The small molecule below binds the protein below.
Small molecule (SMILES): O=C(O)[C@H]1O[C@H](O[C@@H]2[C@H](O)[C@@H](O)[C@@H](O[C@@H]3[C@H](O)[C@@H](O)[C@@H](O[C@@H]4[C@H](O)[C@@H](O)[C@@H](O[C@@H]5[C@H](O)[C@@H](O)[C@@H](O)O[C@@H]5C(=O)O)O[C@@H]4C(=O)O)O[C@@H]3C(=O)O)O[C@@H]2C(=O)O)[C@H](O)[C@@H](O)[C@H]1O

Binding-site contacts:
Ligand atom O6A contacts residue LYS247 of chain 1.A at 2.8 Å (salt-bridge).
Ligand atom O6A contacts residue CA1 of chain 1.D at 2.3 Å.
Ligand atom C5 contacts residue CA1 of chain 1.D at 3.5 Å.
Ligand atom O6B contacts residue LYS257 of chain 1.A at 3.3 Å (salt-bridge).
Ligand atom O5 contacts residue CA1 of chain 1.E at 2.3 Å.
Ligand atom O6A contacts residue ASP223 of chain 1.A at 3.0 Å (salt-bridge).
Ligand atom O2 contacts residue ARG284 of chain 1.A at 3.0 Å (salt-bridge).
Ligand atom O6B contacts residue LYS247 of chain 1.A at 3.4 Å (salt-bridge).
Ligand atom O5 contacts residue GLN278 of chain 1.A at 3.6 Å.
Ligand atom C6 contacts residue CA1 of chain 1.C at 3.5 Å.
Ligand atom O3 contacts residue ARG284 of chain 1.A at 2.8 Å (salt-bridge).
Ligand atom O6B contacts residue ARG282 of chain 1.A at 3.1 Å (salt-bridge).
Ligand atom C1 contacts residue CA1 of chain 1.E at 3.3 Å.
Ligand atom O6A contacts residue ASN180 of chain 1.A at 3.0 Å (h-bond).
Ligand atom O3 contacts residue CA1 of chain 1.D at 2.5 Å.
Ligand atom O6A contacts residue LYS257 of chain 1.A at 3.4 Å (salt-bridge).
Ligand atom O6B contacts residue ASP223 of chain 1.A at 3.5 Å (salt-bridge).
Ligand atom C6 contacts residue LYS247 of chain 1.A at 3.4 Å.
Ligand atom C3 contacts residue ASP173 of chain 1.A at 3.5 Å.
Ligand atom O3 contacts residue ASP173 of chain 1.A at 2.5 Å (salt-bridge).
Ligand atom C5 contacts residue CA1 of chain 1.E at 3.3 Å.
Ligand atom C1 contacts residue CA1 of chain 1.D at 3.7 Å.
Ligand atom O2 contacts residue ASN230 of chain 1.A at 3.3 Å (h-bond).
Ligand atom O6A contacts residue SER253 of chain 1.A at 3.1 Å (h-bond).
Ligand atom O6A contacts residue CA1 of chain 1.C at 2.5 Å.
Ligand atom O6A contacts residue CA1 of chain 1.E at 2.3 Å.
Ligand atom O2 contacts residue ASN178 of chain 1.A at 3.4 Å (h-bond).
Ligand atom O6A contacts residue PHE339 of chain 1.A at 3.5 Å.
Ligand atom O6B contacts residue LYS118 of chain 1.A at 3.2 Å (salt-bridge).
Ligand atom O2 contacts residue GLN182 of chain 1.A at 2.9 Å (h-bond).
Ligand atom O6A contacts residue ARG282 of chain 1.A at 2.7 Å (salt-bridge).
Ligand atom O6A contacts residue ASP227 of chain 1.A at 3.5 Å (salt-bridge).
Ligand atom O3 contacts residue ASN189 of chain 1.A at 2.7 Å (h-bond).
Ligand atom O6B contacts residue CA1 of chain 1.E at 2.5 Å.
Ligand atom C6 contacts residue CA1 of chain 1.E at 3.2 Å.
Ligand atom C1 contacts residue GLN278 of chain 1.A at 3.6 Å.
Ligand atom C4 contacts residue ILE250 of chain 1.A at 3.5 Å (hydrophobic).
Ligand atom C6 contacts residue ARG282 of chain 1.A at 3.4 Å.
Ligand atom O5 contacts residue CA1 of chain 1.D at 2.6 Å.
Ligand atom C6 contacts residue CA1 of chain 1.D at 3.2 Å.

Sequence of chain 1.A:
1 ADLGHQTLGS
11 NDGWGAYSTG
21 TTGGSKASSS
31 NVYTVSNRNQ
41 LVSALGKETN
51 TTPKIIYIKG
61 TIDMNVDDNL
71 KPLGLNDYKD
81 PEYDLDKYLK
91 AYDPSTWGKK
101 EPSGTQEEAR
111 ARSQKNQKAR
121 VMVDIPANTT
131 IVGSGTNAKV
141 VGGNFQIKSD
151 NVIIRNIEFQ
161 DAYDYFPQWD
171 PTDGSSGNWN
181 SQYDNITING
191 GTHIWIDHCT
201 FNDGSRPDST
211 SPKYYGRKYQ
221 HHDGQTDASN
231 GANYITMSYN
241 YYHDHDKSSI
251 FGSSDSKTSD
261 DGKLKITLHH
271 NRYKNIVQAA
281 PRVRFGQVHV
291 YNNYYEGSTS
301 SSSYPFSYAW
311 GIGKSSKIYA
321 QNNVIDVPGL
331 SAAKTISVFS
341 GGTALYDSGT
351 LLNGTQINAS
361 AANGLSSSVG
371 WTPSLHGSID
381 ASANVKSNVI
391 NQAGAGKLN